The small molecule below binds the protein below.
Small molecule (SMILES): CC(=O)N[C@H]1[C@H](O[C@H]2[C@H](O)[C@@H](NC(C)=O)CO[C@@H]2CO)O[C@H](CO)[C@@H](O)[C@@H]1O

Sequence of chain 1.D:
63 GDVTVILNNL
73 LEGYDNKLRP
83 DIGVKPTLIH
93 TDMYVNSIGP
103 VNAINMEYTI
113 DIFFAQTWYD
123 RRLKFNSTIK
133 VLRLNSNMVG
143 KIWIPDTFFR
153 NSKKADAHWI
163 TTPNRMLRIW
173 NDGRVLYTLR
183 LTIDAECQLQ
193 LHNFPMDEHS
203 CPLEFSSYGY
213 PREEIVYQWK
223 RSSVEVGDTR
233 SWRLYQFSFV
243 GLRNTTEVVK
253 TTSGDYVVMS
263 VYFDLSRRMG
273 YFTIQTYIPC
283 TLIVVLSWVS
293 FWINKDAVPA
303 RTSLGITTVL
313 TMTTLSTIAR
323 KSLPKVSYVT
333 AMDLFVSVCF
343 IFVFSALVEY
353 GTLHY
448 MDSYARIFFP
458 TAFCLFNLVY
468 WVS

Binding-site contacts:
Ligand atom C3 contacts residue ARG223 of chain 1.D at 3.7 Å.
Ligand atom C1 contacts residue TRP221 of chain 1.D at 3.8 Å (hydrophobic).
Ligand atom C2 contacts residue ARG223 of chain 1.D at 3.6 Å.
Ligand atom C7 contacts residue SER225 of chain 1.D at 4.3 Å.
Ligand atom C5 contacts residue ASN246 of chain 1.D at 3.7 Å.
Ligand atom C3 contacts residue SER225 of chain 1.D at 3.7 Å.
Ligand atom C2 contacts residue ASN246 of chain 1.D at 2.5 Å.
Ligand atom C7 contacts residue ARG223 of chain 1.D at 3.2 Å.
Ligand atom O6 contacts residue ASN246 of chain 1.D at 4.4 Å.
Ligand atom O3 contacts residue SER225 of chain 1.D at 4.4 Å.
Ligand atom O7 contacts residue LEU244 of chain 1.D at 3.8 Å.
Ligand atom O3 contacts residue ARG223 of chain 1.D at 3.0 Å (salt-bridge).
Ligand atom O4 contacts residue ARG223 of chain 1.D at 3.2 Å (salt-bridge).
Ligand atom C3 contacts residue ASN246 of chain 1.D at 3.8 Å.
Ligand atom C1 contacts residue ASN246 of chain 1.D at 1.4 Å.
Ligand atom C1 contacts residue SER225 of chain 1.D at 3.6 Å.
Ligand atom O7 contacts residue ASN246 of chain 1.D at 3.8 Å.
Ligand atom C1 contacts residue ARG223 of chain 1.D at 4.0 Å.
Ligand atom C4 contacts residue ASN246 of chain 1.D at 4.3 Å.
Ligand atom O7 contacts residue ARG223 of chain 1.D at 3.2 Å (salt-bridge).
Ligand atom N2 contacts residue SER225 of chain 1.D at 3.3 Å (h-bond).
Ligand atom C4 contacts residue ARG223 of chain 1.D at 4.2 Å.
Ligand atom C8 contacts residue TRP221 of chain 1.D at 4.4 Å (hydrophobic).
Ligand atom C8 contacts residue ARG223 of chain 1.D at 3.9 Å.
Ligand atom N2 contacts residue ARG223 of chain 1.D at 3.4 Å (salt-bridge).
Ligand atom O5 contacts residue TRP221 of chain 1.D at 3.9 Å.
Ligand atom N2 contacts residue ASN246 of chain 1.D at 2.8 Å (h-bond).
Ligand atom O5 contacts residue ASN246 of chain 1.D at 2.3 Å (h-bond).
Ligand atom C2 contacts residue SER225 of chain 1.D at 3.7 Å.
Ligand atom O7 contacts residue SER225 of chain 1.D at 4.2 Å.
Ligand atom C7 contacts residue ASN246 of chain 1.D at 3.0 Å.
Ligand atom C8 contacts residue ASN246 of chain 1.D at 3.2 Å.